Sequence of chain 2.A:
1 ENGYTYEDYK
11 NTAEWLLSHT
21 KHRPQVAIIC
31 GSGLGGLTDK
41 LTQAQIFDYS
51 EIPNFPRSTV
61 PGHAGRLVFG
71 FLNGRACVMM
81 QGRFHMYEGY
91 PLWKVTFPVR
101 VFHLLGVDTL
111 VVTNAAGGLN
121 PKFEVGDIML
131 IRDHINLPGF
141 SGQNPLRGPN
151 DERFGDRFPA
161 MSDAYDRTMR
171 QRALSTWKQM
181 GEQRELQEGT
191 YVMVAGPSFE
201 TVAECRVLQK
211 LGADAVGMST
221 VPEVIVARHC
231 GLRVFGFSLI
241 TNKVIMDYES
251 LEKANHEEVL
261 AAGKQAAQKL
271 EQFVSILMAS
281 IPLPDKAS

A small-molecule ligand and the protein it binds are described below.
Small molecule (SMILES): O=c1[nH]cnc2c1ncn2[C@H]1CC[C@@H](CO)O1

Binding-site contacts:
Ligand atom O6 contacts residue ASN242 of chain 2.A at 3.3 Å (h-bond).
Ligand atom N7 contacts residue ALA116 of chain 2.A at 3.7 Å.
Ligand atom C4 contacts residue VAL216 of chain 2.A at 3.9 Å (hydrophobic).
Ligand atom C4 contacts residue PHE199 of chain 2.A at 3.9 Å (hydrophobic).
Ligand atom C2' contacts residue MET218 of chain 2.A at 3.3 Å (hydrophobic).
Ligand atom C3' contacts residue PHE158 of chain 1.A at 3.1 Å (hydrophobic).
Ligand atom C3' contacts residue MET218 of chain 2.A at 3.6 Å (hydrophobic).
Ligand atom C5' contacts residue PHE199 of chain 2.A at 3.7 Å (hydrophobic).
Ligand atom C8 contacts residue THR241 of chain 2.A at 3.7 Å.
Ligand atom C4' contacts residue PHE158 of chain 1.A at 3.9 Å (hydrophobic).
Ligand atom C6 contacts residue GLU200 of chain 2.A at 3.5 Å.
Ligand atom O6 contacts residue GLY117 of chain 2.A at 3.4 Å.
Ligand atom N3 contacts residue VAL216 of chain 2.A at 4.0 Å.
Ligand atom N3 contacts residue GLY217 of chain 2.A at 3.8 Å.
Ligand atom C5' contacts residue HIS256 of chain 2.A at 3.4 Å.
Ligand atom C6 contacts residue VAL216 of chain 2.A at 3.8 Å (hydrophobic).
Ligand atom C1' contacts residue ALA115 of chain 2.A at 3.8 Å (hydrophobic).
Ligand atom C4 contacts residue MET218 of chain 2.A at 4.0 Å (hydrophobic).
Ligand atom O6 contacts residue VAL244 of chain 2.A at 3.4 Å.
Ligand atom N7 contacts residue THR241 of chain 2.A at 3.9 Å.
Ligand atom C8 contacts residue ASN242 of chain 2.A at 3.8 Å.
Ligand atom O6 contacts residue GLU200 of chain 2.A at 3.8 Å.
Ligand atom N7 contacts residue GLY117 of chain 2.A at 3.4 Å (h-bond).
Ligand atom O6 contacts residue VAL216 of chain 2.A at 3.9 Å.
Ligand atom C8 contacts residue GLY117 of chain 2.A at 4.0 Å.
Ligand atom N1 contacts residue VAL216 of chain 2.A at 3.4 Å.
Ligand atom C5 contacts residue GLY117 of chain 2.A at 3.5 Å.
Ligand atom O5' contacts residue HIS256 of chain 2.A at 2.8 Å (h-bond).
Ligand atom C2 contacts residue GLU200 of chain 2.A at 3.0 Å.
Ligand atom C5 contacts residue VAL216 of chain 2.A at 4.0 Å (hydrophobic).
Ligand atom C5' contacts residue PHE158 of chain 1.A at 3.8 Å (hydrophobic).
Ligand atom N3 contacts residue PHE199 of chain 2.A at 4.0 Å.
Ligand atom C2 contacts residue MET218 of chain 2.A at 3.5 Å (hydrophobic).
Ligand atom N7 contacts residue ASN242 of chain 2.A at 3.0 Å (h-bond).
Ligand atom C2 contacts residue VAL216 of chain 2.A at 3.9 Å (hydrophobic).
Ligand atom N1 contacts residue GLU200 of chain 2.A at 2.5 Å (salt-bridge).
Ligand atom C5 contacts residue ASN242 of chain 2.A at 4.0 Å.
Ligand atom N3 contacts residue MET218 of chain 2.A at 3.1 Å.
Ligand atom C6 contacts residue GLY117 of chain 2.A at 3.7 Å.
Ligand atom C8 contacts residue ALA116 of chain 2.A at 3.9 Å (hydrophobic).

Sequence of chain 1.A:
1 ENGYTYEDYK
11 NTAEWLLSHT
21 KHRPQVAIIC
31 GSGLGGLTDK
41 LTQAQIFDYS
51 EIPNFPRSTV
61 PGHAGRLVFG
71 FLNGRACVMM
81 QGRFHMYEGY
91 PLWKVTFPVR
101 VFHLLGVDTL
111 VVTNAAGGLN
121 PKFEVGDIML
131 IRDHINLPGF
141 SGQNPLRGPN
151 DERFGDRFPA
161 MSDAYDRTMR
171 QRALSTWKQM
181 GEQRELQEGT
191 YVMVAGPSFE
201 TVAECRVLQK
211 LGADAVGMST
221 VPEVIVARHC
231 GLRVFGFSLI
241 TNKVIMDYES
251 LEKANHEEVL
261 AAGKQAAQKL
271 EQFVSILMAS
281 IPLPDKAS